Sequence of chain 1.A:
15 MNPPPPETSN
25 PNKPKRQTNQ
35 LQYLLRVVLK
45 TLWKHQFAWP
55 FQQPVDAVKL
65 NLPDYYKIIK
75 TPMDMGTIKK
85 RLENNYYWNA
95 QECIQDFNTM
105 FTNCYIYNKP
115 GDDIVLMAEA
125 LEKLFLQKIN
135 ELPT

Binding-site contacts:
Ligand atom CAC contacts residue LEU64 of chain 1.A at 3.8 Å (hydrophobic).
Ligand atom CAT contacts residue PRO54 of chain 1.A at 3.4 Å (hydrophobic).
Ligand atom N3 contacts residue LEU64 of chain 1.A at 3.5 Å.
Ligand atom CAL contacts residue TRP53 of chain 1.A at 3.3 Å (hydrophobic).
Ligand atom O4 contacts residue PRO58 of chain 1.A at 3.8 Å.
Ligand atom CAU contacts residue ILE118 of chain 1.A at 4.0 Å (hydrophobic).
Ligand atom CAU contacts residue VAL59 of chain 1.A at 3.8 Å (hydrophobic).
Ligand atom SAH contacts residue LEU64 of chain 1.A at 3.5 Å.
Ligand atom C5 contacts residue GLN57 of chain 1.A at 3.9 Å.
Ligand atom CAO contacts residue GLN57 of chain 1.A at 3.9 Å.
Ligand atom O4 contacts residue PRO54 of chain 1.A at 3.4 Å (h-bond).
Ligand atom OAX contacts residue TYR69 of chain 1.A at 4.0 Å.
Ligand atom SAH contacts residue TRP53 of chain 1.A at 3.5 Å.
Ligand atom C2 contacts residue LEU64 of chain 1.A at 3.4 Å (hydrophobic).
Ligand atom CAD contacts residue LEU64 of chain 1.A at 3.9 Å (hydrophobic).
Ligand atom O4 contacts residue GLN57 of chain 1.A at 2.7 Å (h-bond).
Ligand atom CAW contacts residue ASN112 of chain 1.A at 3.7 Å.
Ligand atom CAT contacts residue VAL59 of chain 1.A at 3.8 Å (hydrophobic).
Ligand atom C5 contacts residue LEU64 of chain 1.A at 3.8 Å (hydrophobic).
Ligand atom C6 contacts residue TRP53 of chain 1.A at 4.2 Å (hydrophobic).
Ligand atom N3 contacts residue PRO54 of chain 1.A at 3.1 Å (h-bond).
Ligand atom CAV contacts residue ILE118 of chain 1.A at 4.2 Å (hydrophobic).
Ligand atom C4 contacts residue LEU64 of chain 1.A at 3.6 Å (hydrophobic).
Ligand atom C4 contacts residue PRO54 of chain 1.A at 3.4 Å (hydrophobic).
Ligand atom CAT contacts residue ILE118 of chain 1.A at 3.9 Å (hydrophobic).
Ligand atom N3 contacts residue VAL59 of chain 1.A at 4.1 Å.
Ligand atom N1 contacts residue LEU64 of chain 1.A at 3.5 Å.
Ligand atom CAW contacts residue VAL59 of chain 1.A at 4.1 Å (hydrophobic).
Ligand atom C2 contacts residue PRO54 of chain 1.A at 3.9 Å (hydrophobic).
Ligand atom OAX contacts residue ASN112 of chain 1.A at 2.8 Å (h-bond).
Ligand atom CAV contacts residue PHE55 of chain 1.A at 3.3 Å (hydrophobic).
Ligand atom CAA contacts residue ASN112 of chain 1.A at 3.4 Å.
Ligand atom C4 contacts residue GLN57 of chain 1.A at 3.4 Å.
Ligand atom CAA contacts residue LEU66 of chain 1.A at 3.7 Å (hydrophobic).
Ligand atom CAI contacts residue LEU64 of chain 1.A at 4.1 Å (hydrophobic).
Ligand atom CAD contacts residue VAL59 of chain 1.A at 4.2 Å (hydrophobic).
Ligand atom CAN contacts residue GLN57 of chain 1.A at 3.3 Å.
Ligand atom C6 contacts residue LEU64 of chain 1.A at 3.4 Å (hydrophobic).
Ligand atom CAA contacts residue TYR111 of chain 1.A at 3.8 Å (hydrophobic).
Ligand atom CAI contacts residue TRP53 of chain 1.A at 3.9 Å (hydrophobic).

A protein and the small-molecule ligand that binds it are described below.
Small molecule (SMILES): Cc1cc(-c2nc3sc4c(c3c(=O)[nH]2)CCN(C)C4)cc(C)c1O